Binding-site contacts:
Ligand atom CG contacts residue ASP40 of chain 1.D at 4.0 Å.
Ligand atom CAH contacts residue ASN65 of chain 1.D at 4.4 Å.
Ligand atom CAI contacts residue LEU64 of chain 1.D at 4.2 Å (hydrophobic).
Ligand atom O contacts residue PHE43 of chain 1.D at 4.3 Å.
Ligand atom OXT contacts residue ILE44 of chain 1.D at 3.8 Å.
Ligand atom CAH contacts residue ASP40 of chain 1.D at 3.1 Å.
Ligand atom CB contacts residue ASP40 of chain 1.D at 3.3 Å.
Ligand atom C contacts residue PHE43 of chain 1.D at 4.0 Å (hydrophobic).
Ligand atom OXT contacts residue ASP40 of chain 1.D at 3.2 Å (salt-bridge).
Ligand atom C contacts residue ASP40 of chain 1.D at 4.1 Å.
Ligand atom CAG contacts residue LYS63 of chain 1.D at 4.3 Å.
Ligand atom CAJ contacts residue ASP40 of chain 1.D at 3.4 Å.
Ligand atom CAI contacts residue ASP40 of chain 1.D at 4.1 Å.
Ligand atom OAB contacts residue ARG60 of chain 1.D at 2.7 Å (salt-bridge).
Ligand atom CAI contacts residue ASN65 of chain 1.D at 4.3 Å.
Ligand atom CA contacts residue PHE43 of chain 1.D at 4.4 Å (hydrophobic).
Ligand atom CAO contacts residue ASP40 of chain 1.D at 4.4 Å.
Ligand atom CAF contacts residue LYS63 of chain 1.D at 3.9 Å.
Ligand atom CAG contacts residue ASP40 of chain 1.D at 3.5 Å.
Ligand atom OAB contacts residue LYS63 of chain 1.D at 4.0 Å.
Ligand atom OXT contacts residue PHE43 of chain 1.D at 3.9 Å.
Ligand atom CAO contacts residue LYS63 of chain 1.D at 3.9 Å.
Ligand atom CD2 contacts residue ASP40 of chain 1.D at 3.7 Å.
Ligand atom CAI contacts residue LYS63 of chain 1.D at 3.3 Å.
Ligand atom N contacts residue PHE43 of chain 1.D at 4.0 Å.
Ligand atom CA contacts residue ASP40 of chain 1.D at 3.9 Å.
Ligand atom OAB contacts residue LEU64 of chain 1.D at 4.2 Å.
Ligand atom O contacts residue ARG60 of chain 1.D at 2.8 Å (salt-bridge).
Ligand atom C contacts residue ARG60 of chain 1.D at 3.7 Å.
Ligand atom NAL contacts residue LYS63 of chain 1.D at 3.5 Å (salt-bridge).
Ligand atom CAG contacts residue ASN65 of chain 1.D at 3.6 Å.
Ligand atom CAF contacts residue LEU64 of chain 1.D at 4.2 Å (hydrophobic).
Ligand atom CAF contacts residue ARG60 of chain 1.D at 3.5 Å.
Ligand atom O contacts residue ILE44 of chain 1.D at 4.5 Å.
Ligand atom N contacts residue ASP40 of chain 1.D at 3.6 Å.
Ligand atom CA contacts residue ARG60 of chain 1.D at 4.1 Å.

Sequence of chain 1.D:
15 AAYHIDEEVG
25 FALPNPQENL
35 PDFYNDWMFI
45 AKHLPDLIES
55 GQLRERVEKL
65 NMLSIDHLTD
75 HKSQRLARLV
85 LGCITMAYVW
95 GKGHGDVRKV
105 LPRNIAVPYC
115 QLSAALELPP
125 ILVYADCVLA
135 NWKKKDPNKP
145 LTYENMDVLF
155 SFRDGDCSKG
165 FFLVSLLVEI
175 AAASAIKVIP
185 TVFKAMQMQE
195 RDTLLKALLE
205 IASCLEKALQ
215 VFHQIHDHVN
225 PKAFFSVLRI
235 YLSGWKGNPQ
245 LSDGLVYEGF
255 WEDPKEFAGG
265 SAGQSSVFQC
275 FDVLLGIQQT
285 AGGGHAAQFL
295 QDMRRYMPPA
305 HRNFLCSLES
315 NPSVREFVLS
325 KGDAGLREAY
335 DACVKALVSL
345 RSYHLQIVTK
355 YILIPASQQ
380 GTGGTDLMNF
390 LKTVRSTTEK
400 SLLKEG

This protein binds this small molecule.
Small molecule (SMILES): N[C@@H](CC(=O)c1ccccc1NC=O)C(=O)O